Binding-site contacts:
Ligand atom O7 contacts residue GLY1096 of chain 1.B at 4.4 Å.
Ligand atom O5 contacts residue PHE1100 of chain 1.B at 4.2 Å.
Ligand atom N2 contacts residue ASN1095 of chain 1.B at 2.9 Å (h-bond).
Ligand atom O6 contacts residue HIS1098 of chain 1.B at 3.1 Å.
Ligand atom O4 contacts residue HIS1098 of chain 1.B at 4.2 Å.
Ligand atom C1 contacts residue ASN1095 of chain 1.B at 1.4 Å.
Ligand atom C5 contacts residue HIS1098 of chain 1.B at 3.6 Å.
Ligand atom C5 contacts residue THR1097 of chain 1.B at 4.2 Å.
Ligand atom C2 contacts residue ASN1095 of chain 1.B at 2.4 Å.
Ligand atom C5 contacts residue PHE1100 of chain 1.B at 4.5 Å (hydrophobic).
Ligand atom C7 contacts residue ASN1095 of chain 1.B at 3.5 Å.
Ligand atom C5 contacts residue ASN1095 of chain 1.B at 3.7 Å.
Ligand atom O6 contacts residue PHE1100 of chain 1.B at 3.4 Å.
Ligand atom C4 contacts residue ASN1095 of chain 1.B at 4.2 Å.
Ligand atom C6 contacts residue PHE1100 of chain 1.B at 3.5 Å (hydrophobic).
Ligand atom O7 contacts residue THR1097 of chain 1.B at 2.7 Å (h-bond).
Ligand atom O5 contacts residue ASN1095 of chain 1.B at 2.4 Å (h-bond).
Ligand atom C3 contacts residue ASN1095 of chain 1.B at 3.8 Å.
Ligand atom C1 contacts residue THR1097 of chain 1.B at 4.0 Å.
Ligand atom O7 contacts residue ASN1095 of chain 1.B at 3.7 Å.
Ligand atom O5 contacts residue HIS1098 of chain 1.B at 4.4 Å.
Ligand atom C6 contacts residue HIS1098 of chain 1.B at 4.1 Å.
Ligand atom C3 contacts residue THR1097 of chain 1.B at 4.3 Å.
Ligand atom C7 contacts residue THR1097 of chain 1.B at 3.9 Å.

A protein and the small-molecule ligand that binds it are described below.
Small molecule (SMILES): CC(=O)N[C@@H]1[C@@H](O)[C@H](O)[C@@H](CO)O[C@H]1O

Sequence of chain 1.B:
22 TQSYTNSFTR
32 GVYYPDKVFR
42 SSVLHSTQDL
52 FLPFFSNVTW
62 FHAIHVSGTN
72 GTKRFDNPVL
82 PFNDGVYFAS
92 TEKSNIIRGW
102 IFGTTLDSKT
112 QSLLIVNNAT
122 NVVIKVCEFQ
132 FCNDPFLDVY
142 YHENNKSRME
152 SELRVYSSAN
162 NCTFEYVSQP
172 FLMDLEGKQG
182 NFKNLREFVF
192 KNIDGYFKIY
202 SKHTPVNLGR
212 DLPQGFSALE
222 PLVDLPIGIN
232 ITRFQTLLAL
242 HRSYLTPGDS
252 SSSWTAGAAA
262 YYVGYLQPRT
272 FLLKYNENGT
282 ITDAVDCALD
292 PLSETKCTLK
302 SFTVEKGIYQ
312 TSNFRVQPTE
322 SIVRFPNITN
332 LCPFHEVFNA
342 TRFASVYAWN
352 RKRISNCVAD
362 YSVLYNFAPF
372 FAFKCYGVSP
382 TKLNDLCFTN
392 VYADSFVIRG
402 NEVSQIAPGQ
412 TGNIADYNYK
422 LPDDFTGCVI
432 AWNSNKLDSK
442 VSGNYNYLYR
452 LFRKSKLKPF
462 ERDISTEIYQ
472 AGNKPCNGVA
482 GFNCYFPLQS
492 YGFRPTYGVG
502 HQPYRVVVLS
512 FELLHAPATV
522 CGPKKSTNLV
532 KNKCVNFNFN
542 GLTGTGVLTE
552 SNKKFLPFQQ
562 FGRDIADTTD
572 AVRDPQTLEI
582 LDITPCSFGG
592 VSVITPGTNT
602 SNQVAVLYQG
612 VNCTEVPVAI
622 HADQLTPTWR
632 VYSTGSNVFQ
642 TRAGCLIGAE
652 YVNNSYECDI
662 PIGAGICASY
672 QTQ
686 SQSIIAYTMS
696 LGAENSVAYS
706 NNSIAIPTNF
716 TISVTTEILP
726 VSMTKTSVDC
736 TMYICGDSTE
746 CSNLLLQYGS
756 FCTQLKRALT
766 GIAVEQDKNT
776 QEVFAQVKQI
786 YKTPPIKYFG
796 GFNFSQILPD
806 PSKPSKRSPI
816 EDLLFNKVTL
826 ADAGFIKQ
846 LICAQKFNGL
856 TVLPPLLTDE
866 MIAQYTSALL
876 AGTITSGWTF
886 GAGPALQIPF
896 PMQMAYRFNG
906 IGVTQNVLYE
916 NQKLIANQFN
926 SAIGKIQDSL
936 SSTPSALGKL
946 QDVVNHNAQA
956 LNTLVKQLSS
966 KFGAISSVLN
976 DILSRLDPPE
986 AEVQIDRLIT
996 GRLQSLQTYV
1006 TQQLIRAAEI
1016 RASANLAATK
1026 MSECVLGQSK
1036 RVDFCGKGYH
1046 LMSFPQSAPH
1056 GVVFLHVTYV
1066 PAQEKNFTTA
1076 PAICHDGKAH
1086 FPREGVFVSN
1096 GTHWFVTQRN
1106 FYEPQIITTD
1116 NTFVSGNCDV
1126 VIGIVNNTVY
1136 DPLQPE